Sequence of chain 1.B:
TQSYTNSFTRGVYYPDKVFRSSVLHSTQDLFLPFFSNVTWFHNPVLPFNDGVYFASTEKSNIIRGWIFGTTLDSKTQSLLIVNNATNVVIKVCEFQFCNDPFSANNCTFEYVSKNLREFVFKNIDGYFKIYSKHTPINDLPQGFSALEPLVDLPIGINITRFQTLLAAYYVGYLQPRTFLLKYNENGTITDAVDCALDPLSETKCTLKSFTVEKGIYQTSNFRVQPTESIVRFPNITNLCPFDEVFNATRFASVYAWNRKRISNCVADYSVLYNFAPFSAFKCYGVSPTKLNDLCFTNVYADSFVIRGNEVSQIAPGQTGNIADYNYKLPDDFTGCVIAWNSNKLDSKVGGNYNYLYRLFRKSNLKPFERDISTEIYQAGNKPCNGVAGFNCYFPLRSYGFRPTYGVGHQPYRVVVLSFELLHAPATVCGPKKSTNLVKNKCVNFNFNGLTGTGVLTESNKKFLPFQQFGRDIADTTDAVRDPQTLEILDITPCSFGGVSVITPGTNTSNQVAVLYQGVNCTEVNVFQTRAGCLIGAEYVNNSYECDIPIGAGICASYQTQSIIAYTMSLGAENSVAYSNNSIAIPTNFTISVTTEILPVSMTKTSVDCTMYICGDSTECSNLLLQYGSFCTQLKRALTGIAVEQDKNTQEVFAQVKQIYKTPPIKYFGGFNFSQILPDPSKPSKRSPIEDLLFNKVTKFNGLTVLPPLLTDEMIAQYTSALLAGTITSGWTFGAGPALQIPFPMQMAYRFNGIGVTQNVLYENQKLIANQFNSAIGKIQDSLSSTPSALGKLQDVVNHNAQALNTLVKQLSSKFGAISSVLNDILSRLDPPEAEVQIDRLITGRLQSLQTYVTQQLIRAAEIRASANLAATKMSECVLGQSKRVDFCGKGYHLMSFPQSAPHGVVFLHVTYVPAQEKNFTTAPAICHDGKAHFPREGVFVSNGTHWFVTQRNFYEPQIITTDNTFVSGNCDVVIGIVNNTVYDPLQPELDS

Binding-site contacts:
Ligand atom O5 contacts residue GLN1068 of chain 1.B at 4.1 Å.
Ligand atom O7 contacts residue ASN714 of chain 1.B at 4.1 Å.
Ligand atom C1 contacts residue LEU919 of chain 1.B at 4.5 Å (hydrophobic).
Ligand atom C2 contacts residue ASN714 of chain 1.B at 2.5 Å.
Ligand atom C4 contacts residue ASN714 of chain 1.B at 4.2 Å.
Ligand atom N2 contacts residue ASN714 of chain 1.B at 2.9 Å (h-bond).
Ligand atom C5 contacts residue ASN714 of chain 1.B at 3.7 Å.
Ligand atom C3 contacts residue ASN714 of chain 1.B at 3.8 Å.
Ligand atom C1 contacts residue GLN1068 of chain 1.B at 4.3 Å.
Ligand atom O6 contacts residue GLN923 of chain 1.B at 3.5 Å (h-bond).
Ligand atom C7 contacts residue ASN714 of chain 1.B at 3.7 Å.
Ligand atom C6 contacts residue LEU919 of chain 1.B at 4.5 Å (hydrophobic).
Ligand atom C7 contacts residue GLN1068 of chain 1.B at 4.5 Å.
Ligand atom C5 contacts residue LEU919 of chain 1.B at 3.9 Å (hydrophobic).
Ligand atom O4 contacts residue LEU919 of chain 1.B at 4.3 Å.
Ligand atom O5 contacts residue ASN714 of chain 1.B at 2.4 Å (h-bond).
Ligand atom C8 contacts residue THR713 of chain 1.B at 4.3 Å.
Ligand atom C1 contacts residue ASN714 of chain 1.B at 1.4 Å.
Ligand atom O7 contacts residue GLN1068 of chain 1.B at 4.0 Å.
Ligand atom C8 contacts residue ASN714 of chain 1.B at 4.3 Å.

This protein binds this small molecule.
Small molecule (SMILES): CC(=O)N[C@@H]1[C@@H](O)[C@H](O)[C@@H](CO)O[C@H]1O